Sequence of chain 1.A:
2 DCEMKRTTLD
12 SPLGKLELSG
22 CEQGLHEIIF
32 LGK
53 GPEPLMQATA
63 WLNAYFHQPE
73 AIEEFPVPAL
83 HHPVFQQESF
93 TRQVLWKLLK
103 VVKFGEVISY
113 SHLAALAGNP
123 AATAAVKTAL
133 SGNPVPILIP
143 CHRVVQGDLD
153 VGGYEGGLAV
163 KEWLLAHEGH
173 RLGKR

This small molecule binds to this protein.
Small molecule (SMILES): Cc1ccc(CNC(=O)c2ccc(C(=O)O)c(-c3c4ccc(=[N+](C)C)cc-4oc4cc(N(C)C)ccc34)c2)cc1

Binding-site contacts:
Ligand atom CBJ contacts residue GLU157 of chain 1.A at 4.0 Å.
Ligand atom CAE contacts residue GLU157 of chain 1.A at 3.5 Å.
Ligand atom CAK contacts residue GLU157 of chain 1.A at 3.4 Å.
Ligand atom CBH contacts residue GLU157 of chain 1.A at 3.6 Å.
Ligand atom CBE contacts residue GLY158 of chain 1.A at 3.8 Å.
Ligand atom CBC contacts residue GLU157 of chain 1.A at 3.8 Å.
Ligand atom CBF contacts residue CYS143 of chain 1.A at 4.0 Å (hydrophobic).
Ligand atom CBD contacts residue GLU157 of chain 1.A at 3.7 Å.
Ligand atom CBE contacts residue TYR156 of chain 1.A at 3.5 Å (hydrophobic).
Ligand atom CBA contacts residue SER133 of chain 1.A at 3.6 Å.
Ligand atom CBF contacts residue ASN135 of chain 1.A at 3.9 Å.
Ligand atom CAB contacts residue GLU157 of chain 1.A at 3.9 Å.
Ligand atom CBK contacts residue CYS143 of chain 1.A at 2.8 Å (hydrophobic).
Ligand atom CBH contacts residue CYS143 of chain 1.A at 1.8 Å (hydrophobic).
Ligand atom CBJ contacts residue PRO138 of chain 1.A at 3.8 Å (hydrophobic).
Ligand atom CAP contacts residue GLU157 of chain 1.A at 4.2 Å.
Ligand atom CBF contacts residue LEU132 of chain 1.A at 3.8 Å (hydrophobic).
Ligand atom CBG contacts residue GLU157 of chain 1.A at 3.9 Å.
Ligand atom CBE contacts residue PRO138 of chain 1.A at 3.6 Å (hydrophobic).
Ligand atom CBH contacts residue LEU132 of chain 1.A at 3.6 Å (hydrophobic).
Ligand atom CAJ contacts residue GLU157 of chain 1.A at 4.0 Å.
Ligand atom CBF contacts residue SER133 of chain 1.A at 4.2 Å.
Ligand atom CBK contacts residue PRO138 of chain 1.A at 4.0 Å (hydrophobic).
Ligand atom CBD contacts residue ASN135 of chain 1.A at 4.1 Å.
Ligand atom OAW contacts residue EDO1 of chain 1.D at 2.8 Å (h-bond).
Ligand atom CBA contacts residue GLU157 of chain 1.A at 4.0 Å.
Ligand atom CBC contacts residue PRO138 of chain 1.A at 3.5 Å (hydrophobic).
Ligand atom CBH contacts residue TYR156 of chain 1.A at 4.2 Å (hydrophobic).
Ligand atom CBJ contacts residue GLY158 of chain 1.A at 4.0 Å.
Ligand atom CBK contacts residue GLU157 of chain 1.A at 3.9 Å.
Ligand atom CBG contacts residue EDO1 of chain 1.D at 3.9 Å.
Ligand atom CBH contacts residue ASN135 of chain 1.A at 4.0 Å.
Ligand atom CAU contacts residue EDO1 of chain 1.D at 4.0 Å.
Ligand atom CBF contacts residue GLU157 of chain 1.A at 3.7 Å.
Ligand atom CBC contacts residue GLY158 of chain 1.A at 3.4 Å.
Ligand atom CBE contacts residue GLU157 of chain 1.A at 4.2 Å.
Ligand atom NBI contacts residue GLU157 of chain 1.A at 3.1 Å (salt-bridge).
Ligand atom CBD contacts residue PRO138 of chain 1.A at 4.2 Å (hydrophobic).
Ligand atom CBE contacts residue CYS143 of chain 1.A at 3.1 Å (hydrophobic).
Ligand atom CAU contacts residue GLU157 of chain 1.A at 4.1 Å.